The small molecule below binds the protein below.
Small molecule (SMILES): CC[C@H](C)[C@H](NC(=O)[C@H]1CCCCN1C)C(=O)N[C@H](C[C@@H](OC(C)=O)c1nc(C(=O)N[C@@H](CC2CCCCC2)C[C@H](C)C(=O)O)cs1)C(C)C

Sequence of chain 1.C:
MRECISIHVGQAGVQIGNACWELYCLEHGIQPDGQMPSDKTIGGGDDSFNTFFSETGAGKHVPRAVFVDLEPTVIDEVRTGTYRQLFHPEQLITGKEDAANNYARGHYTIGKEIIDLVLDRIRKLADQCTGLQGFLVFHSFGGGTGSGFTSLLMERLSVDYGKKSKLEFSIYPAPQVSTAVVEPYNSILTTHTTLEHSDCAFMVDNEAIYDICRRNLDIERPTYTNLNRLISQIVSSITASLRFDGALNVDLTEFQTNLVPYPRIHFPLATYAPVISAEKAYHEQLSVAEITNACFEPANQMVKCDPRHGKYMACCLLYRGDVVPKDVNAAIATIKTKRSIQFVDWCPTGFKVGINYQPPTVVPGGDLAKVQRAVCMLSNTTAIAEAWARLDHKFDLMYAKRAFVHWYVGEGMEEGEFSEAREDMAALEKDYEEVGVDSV

Sequence of chain 1.B:
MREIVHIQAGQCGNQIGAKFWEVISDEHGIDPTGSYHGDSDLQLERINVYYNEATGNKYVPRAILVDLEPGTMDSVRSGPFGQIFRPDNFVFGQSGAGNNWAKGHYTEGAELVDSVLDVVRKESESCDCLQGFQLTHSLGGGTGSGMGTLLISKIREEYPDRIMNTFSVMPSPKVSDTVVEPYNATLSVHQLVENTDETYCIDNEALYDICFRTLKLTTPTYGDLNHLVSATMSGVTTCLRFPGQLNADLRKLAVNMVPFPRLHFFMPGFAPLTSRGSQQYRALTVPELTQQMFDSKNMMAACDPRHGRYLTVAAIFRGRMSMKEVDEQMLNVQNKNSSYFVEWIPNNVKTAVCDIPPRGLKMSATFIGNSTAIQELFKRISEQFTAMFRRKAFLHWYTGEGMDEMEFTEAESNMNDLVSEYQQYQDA

Binding-site contacts:
Ligand atom O contacts residue ASN329 of chain 1.C at 3.1 Å (h-bond).
Ligand atom CAW contacts residue ASP177 of chain 1.B at 3.4 Å.
Ligand atom OBI contacts residue THR221 of chain 1.B at 3.3 Å.
Ligand atom CBT contacts residue GLN15 of chain 1.B at 3.5 Å.
Ligand atom CBR contacts residue GLN15 of chain 1.B at 3.6 Å.
Ligand atom CAZ contacts residue ASP177 of chain 1.B at 3.7 Å.
Ligand atom SAF contacts residue LEU248 of chain 1.C at 3.7 Å.
Ligand atom CAC contacts residue TYR222 of chain 1.B at 3.6 Å (hydrophobic).
Ligand atom OBI contacts residue GLY223 of chain 1.B at 3.0 Å (h-bond).
Ligand atom OBM contacts residue THR221 of chain 1.B at 2.7 Å (h-bond).
Ligand atom OBO contacts residue GLY223 of chain 1.B at 3.6 Å.
Ligand atom CBB contacts residue ASP177 of chain 1.B at 3.7 Å.
Ligand atom CD1 contacts residue VAL353 of chain 1.C at 3.8 Å (hydrophobic).
Ligand atom NAX contacts residue ASP177 of chain 1.B at 2.8 Å (salt-bridge).
Ligand atom CAV contacts residue ASP177 of chain 1.B at 3.3 Å.
Ligand atom CBA contacts residue ILE332 of chain 1.C at 3.8 Å (hydrophobic).
Ligand atom CBB contacts residue LYS174 of chain 1.B at 3.1 Å.
Ligand atom CAY contacts residue ASP177 of chain 1.B at 3.6 Å.
Ligand atom CBL contacts residue ARG276 of chain 1.B at 3.5 Å.
Ligand atom OAK contacts residue THR221 of chain 1.B at 3.7 Å.
Ligand atom CBL contacts residue THR221 of chain 1.B at 3.6 Å.
Ligand atom NAI contacts residue THR221 of chain 1.B at 3.5 Å.
Ligand atom CAM contacts residue VAL175 of chain 1.B at 3.8 Å (hydrophobic).
Ligand atom CAL contacts residue PRO220 of chain 1.B at 3.4 Å (hydrophobic).
Ligand atom CBC contacts residue ASP177 of chain 1.B at 3.8 Å.
Ligand atom CD1 contacts residue ILE355 of chain 1.C at 3.6 Å (hydrophobic).
Ligand atom CAZ contacts residue ASN329 of chain 1.C at 3.4 Å.
Ligand atom NAI contacts residue TYR222 of chain 1.B at 3.3 Å (h-bond).
Ligand atom N contacts residue ASN329 of chain 1.C at 2.9 Å (h-bond).
Ligand atom CAY contacts residue ASN329 of chain 1.C at 3.3 Å.
Ligand atom OBI contacts residue TYR222 of chain 1.B at 3.0 Å (h-bond).
Ligand atom OBD contacts residue ASP177 of chain 1.B at 3.1 Å (salt-bridge).
Ligand atom CG2 contacts residue LEU248 of chain 1.C at 3.7 Å (hydrophobic).
Ligand atom OAK contacts residue PRO220 of chain 1.B at 3.6 Å.
Ligand atom CAB contacts residue PRO220 of chain 1.B at 3.5 Å (hydrophobic).
Ligand atom OBM contacts residue ARG276 of chain 1.B at 3.1 Å (salt-bridge).
Ligand atom CBT contacts residue GDP1 of chain 1.J at 3.7 Å.
Ligand atom CBC contacts residue ASN329 of chain 1.C at 3.6 Å.
Ligand atom CAV contacts residue PHE351 of chain 1.C at 3.5 Å (hydrophobic).
Ligand atom OBO contacts residue ARG276 of chain 1.B at 2.8 Å (salt-bridge).